The protein below binds the small molecule below.
Small molecule (SMILES): CN(C)[C@@](C)(c1ccc(F)cc1)c1cnc(N2CCN(c3ncnn4cc(-c5cnn(C)c5)cc34)CC2)nc1

Sequence of chain 1.A:
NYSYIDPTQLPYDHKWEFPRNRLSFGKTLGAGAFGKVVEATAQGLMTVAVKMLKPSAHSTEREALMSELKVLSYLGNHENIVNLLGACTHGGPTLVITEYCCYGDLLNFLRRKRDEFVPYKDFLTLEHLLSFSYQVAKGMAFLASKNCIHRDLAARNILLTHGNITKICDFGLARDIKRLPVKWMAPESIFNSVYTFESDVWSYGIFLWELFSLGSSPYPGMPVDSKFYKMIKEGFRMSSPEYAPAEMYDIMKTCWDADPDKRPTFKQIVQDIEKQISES

Binding-site contacts:
Ligand atom N37 contacts residue LEU192 of chain 1.A at 3.7 Å.
Ligand atom C29 contacts residue LYS76 of chain 1.A at 3.6 Å.
Ligand atom N16 contacts residue ASP203 of chain 1.A at 3.6 Å.
Ligand atom C07 contacts residue CYS126 of chain 1.A at 2.9 Å (hydrophobic).
Ligand atom C05 contacts residue GLY129 of chain 1.A at 3.4 Å.
Ligand atom F28 contacts residue LEU78 of chain 1.A at 3.1 Å.
Ligand atom C34 contacts residue CYS202 of chain 1.A at 3.7 Å (hydrophobic).
Ligand atom C38 contacts residue LEU48 of chain 1.A at 3.6 Å (hydrophobic).
Ligand atom C15 contacts residue VAL56 of chain 1.A at 3.6 Å (hydrophobic).
Ligand atom C36 contacts residue ALA74 of chain 1.A at 3.5 Å (hydrophobic).
Ligand atom C04 contacts residue CYS126 of chain 1.A at 3.4 Å (hydrophobic).
Ligand atom N32 contacts residue GLY49 of chain 1.A at 3.5 Å.
Ligand atom C09 contacts residue LEU192 of chain 1.A at 3.6 Å (hydrophobic).
Ligand atom C30 contacts residue GLY54 of chain 1.A at 3.6 Å.
Ligand atom N35 contacts residue LEU192 of chain 1.A at 3.3 Å.
Ligand atom N37 contacts residue TYR125 of chain 1.A at 3.6 Å.
Ligand atom C07 contacts residue TYR125 of chain 1.A at 3.7 Å (hydrophobic).
Ligand atom F28 contacts residue LYS76 of chain 1.A at 3.7 Å.
Ligand atom N08 contacts residue LEU192 of chain 1.A at 3.7 Å.
Ligand atom C04 contacts residue GLY129 of chain 1.A at 3.3 Å.
Ligand atom C36 contacts residue LEU192 of chain 1.A at 3.5 Å (hydrophobic).
Ligand atom C06 contacts residue CYS126 of chain 1.A at 3.7 Å (hydrophobic).
Ligand atom N03 contacts residue GLY129 of chain 1.A at 3.7 Å.
Ligand atom C29 contacts residue MET77 of chain 1.A at 3.3 Å (hydrophobic).
Ligand atom F28 contacts residue MET77 of chain 1.A at 3.5 Å.
Ligand atom C20 contacts residue ALA50 of chain 1.A at 3.6 Å (hydrophobic).
Ligand atom C27 contacts residue LYS76 of chain 1.A at 3.4 Å.
Ligand atom N08 contacts residue LEU48 of chain 1.A at 3.7 Å.
Ligand atom N16 contacts residue VAL56 of chain 1.A at 3.6 Å.
Ligand atom C30 contacts residue LYS55 of chain 1.A at 3.4 Å.
Ligand atom C20 contacts residue GLY51 of chain 1.A at 3.4 Å.
Ligand atom C26 contacts residue LYS76 of chain 1.A at 3.4 Å.
Ligand atom C29 contacts residue LYS55 of chain 1.A at 3.4 Å.
Ligand atom C10 contacts residue LEU192 of chain 1.A at 3.3 Å (hydrophobic).
Ligand atom C36 contacts residue GLU124 of chain 1.A at 3.2 Å.
Ligand atom C17 contacts residue ASP203 of chain 1.A at 3.6 Å.
Ligand atom N37 contacts residue GLU124 of chain 1.A at 3.7 Å.
Ligand atom C04 contacts residue CYS127 of chain 1.A at 3.7 Å (hydrophobic).
Ligand atom N37 contacts residue CYS126 of chain 1.A at 3.1 Å (h-bond).
Ligand atom C09 contacts residue LEU48 of chain 1.A at 3.7 Å (hydrophobic).